A small-molecule ligand and the protein it binds are described below.
Small molecule (SMILES): CNC(=O)[C@H](Cc1cccc(Br)c1)NC(=O)[C@H](Cc1ccc(C(N)=O)cc1)NC(=O)[C@@H](c1ccccc1)C1CCCCC1

Sequence of chain 1.A:
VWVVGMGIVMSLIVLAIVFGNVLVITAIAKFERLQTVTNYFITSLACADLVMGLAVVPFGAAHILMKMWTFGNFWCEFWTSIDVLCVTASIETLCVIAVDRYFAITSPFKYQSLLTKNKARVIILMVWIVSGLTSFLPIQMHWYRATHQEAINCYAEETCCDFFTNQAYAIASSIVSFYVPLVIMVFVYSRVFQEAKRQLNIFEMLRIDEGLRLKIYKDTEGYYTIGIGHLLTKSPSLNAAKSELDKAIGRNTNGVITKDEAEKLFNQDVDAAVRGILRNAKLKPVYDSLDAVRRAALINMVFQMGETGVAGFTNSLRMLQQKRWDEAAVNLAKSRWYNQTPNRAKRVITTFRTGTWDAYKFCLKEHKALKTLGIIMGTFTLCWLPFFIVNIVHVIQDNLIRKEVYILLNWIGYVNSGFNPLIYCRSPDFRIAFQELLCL

Binding-site contacts:
Ligand atom CBJ contacts residue ARG70 of chain 1.A at 3.6 Å.
Ligand atom CAK contacts residue VAL61 of chain 1.A at 3.7 Å (hydrophobic).
Ligand atom CBK contacts residue ARG70 of chain 1.A at 3.6 Å.
Ligand atom CBB contacts residue SER464 of chain 1.A at 3.6 Å.
Ligand atom CBN contacts residue ASP466 of chain 1.A at 3.6 Å.
Ligand atom CAC contacts residue LEU410 of chain 1.A at 3.5 Å (hydrophobic).
Ligand atom CBE contacts residue ARG70 of chain 1.A at 3.4 Å.
Ligand atom OAQ contacts residue SER464 of chain 1.A at 2.7 Å (h-bond).
Ligand atom O contacts residue ASN76 of chain 1.A at 3.2 Å (h-bond).
Ligand atom CBM contacts residue ASP466 of chain 1.A at 3.3 Å.
Ligand atom NAS contacts residue ASP466 of chain 1.A at 2.9 Å (salt-bridge).
Ligand atom CAK contacts residue TYR461 of chain 1.A at 3.5 Å (hydrophobic).
Ligand atom CD1 contacts residue SER464 of chain 1.A at 3.5 Å.
Ligand atom C contacts residue LEU71 of chain 1.A at 3.6 Å (hydrophobic).
Ligand atom CB contacts residue ASP466 of chain 1.A at 3.3 Å.
Ligand atom CD1 contacts residue ASP466 of chain 1.A at 3.2 Å.
Ligand atom CAM contacts residue ILE65 of chain 1.A at 3.5 Å (hydrophobic).
Ligand atom CA contacts residue ASP466 of chain 1.A at 3.2 Å.
Ligand atom CAF contacts residue SER464 of chain 1.A at 3.5 Å.
Ligand atom CAH contacts residue ASN76 of chain 1.A at 3.6 Å.
Ligand atom CD1 contacts residue LYS402 of chain 1.A at 3.6 Å.
Ligand atom NBC contacts residue ARG463 of chain 1.A at 3.6 Å (salt-bridge).
Ligand atom O contacts residue LEU71 of chain 1.A at 3.4 Å.
Ligand atom CBL contacts residue ASP466 of chain 1.A at 3.3 Å.
Ligand atom CG contacts residue ASP466 of chain 1.A at 3.6 Å.
Ligand atom CAL contacts residue PHE467 of chain 1.A at 3.4 Å (hydrophobic).
Ligand atom CE1 contacts residue SER464 of chain 1.A at 3.3 Å.
Ligand atom C contacts residue ASP466 of chain 1.A at 3.5 Å.
Ligand atom CZ contacts residue SER464 of chain 1.A at 3.4 Å.
Ligand atom OBD contacts residue THR409 of chain 1.A at 2.7 Å (h-bond).
Ligand atom CBP contacts residue ARG70 of chain 1.A at 3.3 Å.
Ligand atom OAQ contacts residue PHE467 of chain 1.A at 3.6 Å.
Ligand atom CE2 contacts residue SER464 of chain 1.A at 3.7 Å.
Ligand atom CAB contacts residue THR409 of chain 1.A at 3.5 Å.
Ligand atom CE2 contacts residue ALA406 of chain 1.A at 3.5 Å (hydrophobic).
Ligand atom CAA contacts residue THR409 of chain 1.A at 3.6 Å.
Ligand atom CAG contacts residue ASN76 of chain 1.A at 3.2 Å.
Ligand atom CBF contacts residue ARG70 of chain 1.A at 3.5 Å.
Ligand atom NBG contacts residue ARG70 of chain 1.A at 3.0 Å (salt-bridge).
Ligand atom CBL contacts residue ARG70 of chain 1.A at 3.6 Å.